Sequence of chain 1.D:
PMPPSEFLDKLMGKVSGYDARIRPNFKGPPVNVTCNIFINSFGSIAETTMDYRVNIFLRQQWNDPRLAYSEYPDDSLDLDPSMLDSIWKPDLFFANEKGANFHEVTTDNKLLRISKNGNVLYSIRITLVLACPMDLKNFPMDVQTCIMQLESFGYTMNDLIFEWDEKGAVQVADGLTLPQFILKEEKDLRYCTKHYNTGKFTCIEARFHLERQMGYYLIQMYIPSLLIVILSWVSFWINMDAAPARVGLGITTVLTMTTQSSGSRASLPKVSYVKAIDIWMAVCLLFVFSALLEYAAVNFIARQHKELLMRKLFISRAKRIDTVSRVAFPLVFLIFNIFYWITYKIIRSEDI

Sequence of chain 1.B:
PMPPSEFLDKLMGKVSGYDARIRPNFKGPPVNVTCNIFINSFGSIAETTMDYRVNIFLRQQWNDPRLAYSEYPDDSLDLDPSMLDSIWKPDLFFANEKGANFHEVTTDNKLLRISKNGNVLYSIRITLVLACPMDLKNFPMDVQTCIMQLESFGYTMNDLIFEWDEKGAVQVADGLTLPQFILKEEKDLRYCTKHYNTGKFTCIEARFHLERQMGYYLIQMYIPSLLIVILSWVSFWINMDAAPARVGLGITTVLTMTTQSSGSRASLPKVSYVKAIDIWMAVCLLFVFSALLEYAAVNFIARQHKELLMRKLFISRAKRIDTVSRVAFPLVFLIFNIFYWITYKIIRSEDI

Binding-site contacts:
Ligand atom O contacts residue TYR226 of chain 1.B at 4.1 Å.
Ligand atom O contacts residue ASN227 of chain 1.B at 4.1 Å.
Ligand atom OXT contacts residue THR228 of chain 1.B at 4.3 Å.
Ligand atom O contacts residue THR228 of chain 1.B at 3.2 Å.
Ligand atom CA contacts residue THR228 of chain 1.B at 4.2 Å.
Ligand atom CA contacts residue ARG89 of chain 1.D at 4.0 Å.
Ligand atom CA contacts residue LEU141 of chain 1.D at 3.5 Å (hydrophobic).
Ligand atom C contacts residue ARG89 of chain 1.D at 3.0 Å.
Ligand atom N contacts residue PHE231 of chain 1.B at 3.4 Å.
Ligand atom O contacts residue ARG89 of chain 1.D at 2.7 Å (salt-bridge).
Ligand atom N contacts residue LEU141 of chain 1.D at 4.3 Å.
Ligand atom CA contacts residue PHE231 of chain 1.B at 4.3 Å (hydrophobic).
Ligand atom N contacts residue THR228 of chain 1.B at 4.2 Å.
Ligand atom OXT contacts residue SER153 of chain 1.D at 3.0 Å (h-bond).
Ligand atom OXT contacts residue ARG89 of chain 1.D at 2.6 Å (salt-bridge).
Ligand atom C contacts residue LEU141 of chain 1.D at 4.3 Å (hydrophobic).
Ligand atom C contacts residue THR228 of chain 1.B at 3.8 Å.
Ligand atom N contacts residue PHE183 of chain 1.B at 3.7 Å.
Ligand atom N contacts residue TYR226 of chain 1.B at 3.5 Å.
Ligand atom C contacts residue SER153 of chain 1.D at 3.6 Å.
Ligand atom N contacts residue ARG89 of chain 1.D at 4.5 Å.
Ligand atom CA contacts residue SER153 of chain 1.D at 3.6 Å.
Ligand atom CA contacts residue PHE183 of chain 1.B at 3.4 Å (hydrophobic).

A protein and the small-molecule ligand that binds it are described below.
Small molecule (SMILES): NCC(=O)O